Sequence of chain 1.F:
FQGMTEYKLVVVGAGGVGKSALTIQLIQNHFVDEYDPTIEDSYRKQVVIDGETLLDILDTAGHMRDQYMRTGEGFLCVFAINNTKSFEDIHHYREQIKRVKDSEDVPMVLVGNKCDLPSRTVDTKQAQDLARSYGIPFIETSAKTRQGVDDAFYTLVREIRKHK

Binding-site contacts:
Ligand atom C6 contacts residue SER43 of chain 1.F at 4.0 Å.
Ligand atom C30 contacts residue TYR44 of chain 1.F at 3.6 Å (hydrophobic).
Ligand atom C29 contacts residue SER43 of chain 1.F at 3.5 Å.
Ligand atom C9 contacts residue LYS9 of chain 1.F at 3.8 Å.
Ligand atom C5 contacts residue SER43 of chain 1.F at 3.6 Å.
Ligand atom C30 contacts residue SER43 of chain 1.F at 3.6 Å.
Ligand atom C9 contacts residue LEU60 of chain 1.F at 4.0 Å (hydrophobic).
Ligand atom C9 contacts residue GLY79 of chain 1.F at 4.0 Å.
Ligand atom C9 contacts residue LEU10 of chain 1.F at 4.1 Å (hydrophobic).
Ligand atom O13 contacts residue TYR75 of chain 1.F at 3.5 Å.
Ligand atom C10 contacts residue TYR75 of chain 1.F at 3.8 Å (hydrophobic).
Ligand atom C7 contacts residue LEU60 of chain 1.F at 4.1 Å (hydrophobic).
Ligand atom C10 contacts residue VAL11 of chain 1.F at 3.8 Å (hydrophobic).
Ligand atom C5 contacts residue ASP58 of chain 1.F at 3.6 Å.
Ligand atom C3 contacts residue ASP58 of chain 1.F at 4.1 Å.
Ligand atom C33 contacts residue ARG45 of chain 1.F at 3.7 Å.
Ligand atom O13 contacts residue THR78 of chain 1.F at 3.3 Å.
Ligand atom C10 contacts residue LEU60 of chain 1.F at 4.0 Å (hydrophobic).
Ligand atom C10 contacts residue THR78 of chain 1.F at 3.6 Å.
Ligand atom C29 contacts residue TYR44 of chain 1.F at 3.7 Å (hydrophobic).
Ligand atom C8 contacts residue LYS9 of chain 1.F at 3.9 Å.
Ligand atom C8 contacts residue LEU60 of chain 1.F at 3.9 Å (hydrophobic).
Ligand atom C6 contacts residue ASP58 of chain 1.F at 4.0 Å.
Ligand atom C4 contacts residue SER43 of chain 1.F at 4.0 Å.
Ligand atom C29 contacts residue ARG45 of chain 1.F at 3.8 Å.
Ligand atom C36 contacts residue MET71 of chain 1.F at 3.5 Å (hydrophobic).
Ligand atom C8 contacts residue LEU10 of chain 1.F at 4.1 Å (hydrophobic).
Ligand atom C9 contacts residue VAL11 of chain 1.F at 3.5 Å (hydrophobic).
Ligand atom C30 contacts residue ARG45 of chain 1.F at 4.0 Å.
Ligand atom C35 contacts residue MET71 of chain 1.F at 3.8 Å (hydrophobic).
Ligand atom C5 contacts residue ILE59 of chain 1.F at 4.0 Å (hydrophobic).
Ligand atom C4 contacts residue ASP58 of chain 1.F at 3.6 Å.
Ligand atom C14 contacts residue TYR75 of chain 1.F at 4.1 Å (hydrophobic).
Ligand atom C26 contacts residue ARG45 of chain 1.F at 4.0 Å.
Ligand atom C12 contacts residue THR78 of chain 1.F at 3.5 Å.
Ligand atom C4 contacts residue ILE59 of chain 1.F at 3.8 Å (hydrophobic).
Ligand atom C12 contacts residue LEU60 of chain 1.F at 4.0 Å (hydrophobic).
Ligand atom C10 contacts residue GLY79 of chain 1.F at 3.7 Å.
Ligand atom C5 contacts residue TYR44 of chain 1.F at 3.7 Å (hydrophobic).
Ligand atom C8 contacts residue ASP58 of chain 1.F at 4.0 Å.

This small molecule binds to this protein.
Small molecule (SMILES): COc1nc(-c2cccc3c2O[C@H](CNC(=O)C2CCOCC2)CO3)ccc1Nc1cccc(CN(C)C)c1